Binding-site contacts:
Ligand atom N7 contacts residue ALA184 of chain 1.A at 4.1 Å.
Ligand atom C5 contacts residue ALA184 of chain 1.A at 3.9 Å (hydrophobic).
Ligand atom C4' contacts residue LYS185 of chain 1.A at 4.1 Å.
Ligand atom PB contacts residue GLY342 of chain 1.A at 4.1 Å.
Ligand atom C2' contacts residue TYR302 of chain 1.A at 3.8 Å (hydrophobic).
Ligand atom C8 contacts residue ALA184 of chain 1.A at 4.1 Å (hydrophobic).
Ligand atom C5' contacts residue ALA184 of chain 1.A at 3.8 Å (hydrophobic).
Ligand atom O1B contacts residue GLY182 of chain 1.A at 3.7 Å.
Ligand atom O3D contacts residue THR181 of chain 1.A at 3.0 Å (h-bond).
Ligand atom BR1 contacts residue TYR302 of chain 1.A at 3.5 Å.
Ligand atom O2B contacts residue PRO341 of chain 1.A at 3.3 Å (h-bond).
Ligand atom O1B contacts residue GLY339 of chain 1.A at 3.1 Å.
Ligand atom O2B contacts residue GLY342 of chain 1.A at 2.7 Å (h-bond).
Ligand atom O1B contacts residue GLY183 of chain 1.A at 3.8 Å.
Ligand atom N9 contacts residue TYR302 of chain 1.A at 4.0 Å.
Ligand atom O3D contacts residue GLY182 of chain 1.A at 2.5 Å (h-bond).
Ligand atom O2B contacts residue GLY340 of chain 1.A at 3.5 Å.
Ligand atom C5' contacts residue LYS185 of chain 1.A at 3.5 Å.
Ligand atom O1A contacts residue GLY340 of chain 1.A at 4.1 Å.
Ligand atom O1A contacts residue PRO341 of chain 1.A at 3.3 Å.
Ligand atom O2A contacts residue LYS185 of chain 1.A at 3.5 Å.
Ligand atom O2' contacts residue TYR302 of chain 1.A at 2.8 Å.
Ligand atom O5D contacts residue GLY182 of chain 1.A at 4.1 Å.
Ligand atom O1B contacts residue ALA184 of chain 1.A at 4.2 Å.
Ligand atom C5D contacts residue GLY342 of chain 1.A at 3.7 Å.
Ligand atom N9 contacts residue ALA184 of chain 1.A at 3.9 Å.
Ligand atom C1' contacts residue TYR302 of chain 1.A at 3.6 Å (hydrophobic).
Ligand atom O1B contacts residue GLY340 of chain 1.A at 2.9 Å (h-bond).
Ligand atom C5D contacts residue GLY182 of chain 1.A at 4.1 Å.
Ligand atom C3D contacts residue GLY182 of chain 1.A at 3.2 Å.
Ligand atom O4D contacts residue ILE306 of chain 1.A at 4.0 Å.
Ligand atom PB contacts residue GLY340 of chain 1.A at 3.8 Å.
Ligand atom C3D contacts residue THR181 of chain 1.A at 4.1 Å.
Ligand atom C4 contacts residue ALA184 of chain 1.A at 3.7 Å (hydrophobic).
Ligand atom O2B contacts residue THR343 of chain 1.A at 3.6 Å.
Ligand atom N3 contacts residue ALA184 of chain 1.A at 4.1 Å.
Ligand atom O2A contacts residue ALA184 of chain 1.A at 4.0 Å.
Ligand atom C4D contacts residue GLY182 of chain 1.A at 4.1 Å.
Ligand atom O4' contacts residue ALA184 of chain 1.A at 3.8 Å.
Ligand atom C5D contacts residue THR343 of chain 1.A at 3.4 Å.

Sequence of chain 1.A:
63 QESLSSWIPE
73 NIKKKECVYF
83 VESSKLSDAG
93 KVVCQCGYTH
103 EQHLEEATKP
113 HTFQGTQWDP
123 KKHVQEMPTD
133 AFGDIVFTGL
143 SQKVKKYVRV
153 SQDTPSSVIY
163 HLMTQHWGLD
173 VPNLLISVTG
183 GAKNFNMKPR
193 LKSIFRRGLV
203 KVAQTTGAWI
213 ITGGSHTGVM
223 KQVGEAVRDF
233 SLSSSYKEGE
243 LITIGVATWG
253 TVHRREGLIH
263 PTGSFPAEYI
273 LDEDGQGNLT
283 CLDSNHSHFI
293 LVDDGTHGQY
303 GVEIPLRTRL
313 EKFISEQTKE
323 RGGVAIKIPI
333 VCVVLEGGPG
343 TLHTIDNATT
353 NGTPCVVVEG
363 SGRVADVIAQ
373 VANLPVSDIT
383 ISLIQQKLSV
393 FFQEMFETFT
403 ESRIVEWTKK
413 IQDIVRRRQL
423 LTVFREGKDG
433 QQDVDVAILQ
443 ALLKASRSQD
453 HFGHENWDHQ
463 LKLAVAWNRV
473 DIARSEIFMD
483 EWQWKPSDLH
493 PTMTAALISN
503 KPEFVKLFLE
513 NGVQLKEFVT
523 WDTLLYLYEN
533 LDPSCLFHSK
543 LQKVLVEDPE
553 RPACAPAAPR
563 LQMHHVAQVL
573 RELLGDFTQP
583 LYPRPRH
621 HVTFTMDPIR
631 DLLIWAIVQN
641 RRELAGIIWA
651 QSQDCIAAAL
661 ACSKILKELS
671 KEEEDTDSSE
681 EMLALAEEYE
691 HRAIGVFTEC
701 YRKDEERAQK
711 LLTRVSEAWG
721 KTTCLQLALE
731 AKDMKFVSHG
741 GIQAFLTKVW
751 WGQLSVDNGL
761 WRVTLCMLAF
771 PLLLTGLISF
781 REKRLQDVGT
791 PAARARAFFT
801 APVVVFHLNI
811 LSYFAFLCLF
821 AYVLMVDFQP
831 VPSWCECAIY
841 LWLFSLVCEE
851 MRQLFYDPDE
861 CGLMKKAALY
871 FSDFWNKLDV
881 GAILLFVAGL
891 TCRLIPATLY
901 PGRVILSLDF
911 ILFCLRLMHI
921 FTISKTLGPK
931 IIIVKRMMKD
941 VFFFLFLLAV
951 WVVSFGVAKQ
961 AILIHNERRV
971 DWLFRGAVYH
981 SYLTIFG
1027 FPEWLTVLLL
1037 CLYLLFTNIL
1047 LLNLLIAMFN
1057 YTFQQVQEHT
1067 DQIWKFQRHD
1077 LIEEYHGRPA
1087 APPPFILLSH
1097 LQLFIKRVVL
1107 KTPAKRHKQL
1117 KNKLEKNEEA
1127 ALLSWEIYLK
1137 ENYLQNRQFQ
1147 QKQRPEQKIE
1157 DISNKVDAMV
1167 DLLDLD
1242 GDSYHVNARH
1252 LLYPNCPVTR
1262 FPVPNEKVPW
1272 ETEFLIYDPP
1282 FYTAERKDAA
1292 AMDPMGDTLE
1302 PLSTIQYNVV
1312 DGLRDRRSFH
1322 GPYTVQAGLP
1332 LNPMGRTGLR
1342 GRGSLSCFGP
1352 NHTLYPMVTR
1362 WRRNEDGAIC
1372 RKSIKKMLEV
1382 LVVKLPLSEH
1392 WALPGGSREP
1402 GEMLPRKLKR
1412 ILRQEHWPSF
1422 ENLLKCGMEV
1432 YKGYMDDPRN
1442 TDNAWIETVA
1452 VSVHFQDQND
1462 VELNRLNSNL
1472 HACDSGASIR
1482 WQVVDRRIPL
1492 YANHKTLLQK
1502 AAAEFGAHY

A protein and the small-molecule ligand that binds it are described below.
Small molecule (SMILES): Nc1c2nc(Br)n3c2nc[n+]1[C@@H]1O[C@H](COP(=O)(O)OP(=O)(O)OC[C@H]2O[C@@H]3[C@H](O)[C@@H]2O)[C@@H](O)[C@H]1O